Sequence of chain 1.A:
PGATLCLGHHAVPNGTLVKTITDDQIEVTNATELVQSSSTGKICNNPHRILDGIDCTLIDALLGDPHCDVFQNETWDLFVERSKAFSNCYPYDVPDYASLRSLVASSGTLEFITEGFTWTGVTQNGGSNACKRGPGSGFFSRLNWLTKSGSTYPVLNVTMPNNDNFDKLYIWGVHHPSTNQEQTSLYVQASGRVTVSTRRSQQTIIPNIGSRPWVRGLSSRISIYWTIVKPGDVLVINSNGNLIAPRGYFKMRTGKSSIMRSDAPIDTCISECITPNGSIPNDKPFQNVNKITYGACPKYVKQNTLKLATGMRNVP

Binding-site contacts:
Ligand atom C7 contacts residue ASN279 of chain 1.A at 3.2 Å.
Ligand atom C2 contacts residue VAL291 of chain 1.A at 4.1 Å (hydrophobic).
Ligand atom O5 contacts residue ASN292 of chain 1.A at 4.5 Å.
Ligand atom C8 contacts residue ASN279 of chain 1.A at 4.4 Å.
Ligand atom O7 contacts residue ASN279 of chain 1.A at 3.1 Å (h-bond).
Ligand atom N2 contacts residue VAL291 of chain 1.A at 3.3 Å (h-bond).
Ligand atom C7 contacts residue VAL291 of chain 1.A at 4.0 Å (hydrophobic).
Ligand atom O5 contacts residue ASN279 of chain 1.A at 2.4 Å (h-bond).
Ligand atom C8 contacts residue SER39 of chain 1.A at 3.9 Å.
Ligand atom C2 contacts residue ASN279 of chain 1.A at 2.5 Å.
Ligand atom C1 contacts residue VAL291 of chain 1.A at 4.0 Å (hydrophobic).
Ligand atom C3 contacts residue VAL291 of chain 1.A at 4.5 Å (hydrophobic).
Ligand atom C1 contacts residue ASN292 of chain 1.A at 4.3 Å.
Ligand atom C8 contacts residue VAL291 of chain 1.A at 3.7 Å (hydrophobic).
Ligand atom C8 contacts residue GLU69 of chain 1.B at 4.4 Å.
Ligand atom C8 contacts residue ASN290 of chain 1.A at 4.2 Å.
Ligand atom N2 contacts residue ASN279 of chain 1.A at 2.9 Å (h-bond).
Ligand atom C5 contacts residue ASN279 of chain 1.A at 3.7 Å.
Ligand atom C3 contacts residue ASN279 of chain 1.A at 3.8 Å.
Ligand atom C1 contacts residue ASN279 of chain 1.A at 1.4 Å.
Ligand atom C4 contacts residue ASN279 of chain 1.A at 4.2 Å.

Sequence of chain 1.B:
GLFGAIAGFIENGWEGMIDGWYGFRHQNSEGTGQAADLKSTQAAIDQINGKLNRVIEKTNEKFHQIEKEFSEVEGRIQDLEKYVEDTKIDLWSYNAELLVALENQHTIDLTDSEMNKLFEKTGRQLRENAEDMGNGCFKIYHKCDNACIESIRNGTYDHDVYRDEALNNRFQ

This protein binds this small molecule.
Small molecule (SMILES): CC(=O)N[C@H]1[C@H](O[C@H]2[C@H](O)[C@@H](NC(C)=O)CO[C@@H]2CO)O[C@H](CO)[C@@H](O)[C@@H]1O